A protein and the small-molecule ligand that binds it are described below.
Small molecule (SMILES): CC(=O)N[C@@H]1[C@@H](O)[C@H](O)[C@@H](CO)O[C@H]1O

Sequence of chain 1.B:
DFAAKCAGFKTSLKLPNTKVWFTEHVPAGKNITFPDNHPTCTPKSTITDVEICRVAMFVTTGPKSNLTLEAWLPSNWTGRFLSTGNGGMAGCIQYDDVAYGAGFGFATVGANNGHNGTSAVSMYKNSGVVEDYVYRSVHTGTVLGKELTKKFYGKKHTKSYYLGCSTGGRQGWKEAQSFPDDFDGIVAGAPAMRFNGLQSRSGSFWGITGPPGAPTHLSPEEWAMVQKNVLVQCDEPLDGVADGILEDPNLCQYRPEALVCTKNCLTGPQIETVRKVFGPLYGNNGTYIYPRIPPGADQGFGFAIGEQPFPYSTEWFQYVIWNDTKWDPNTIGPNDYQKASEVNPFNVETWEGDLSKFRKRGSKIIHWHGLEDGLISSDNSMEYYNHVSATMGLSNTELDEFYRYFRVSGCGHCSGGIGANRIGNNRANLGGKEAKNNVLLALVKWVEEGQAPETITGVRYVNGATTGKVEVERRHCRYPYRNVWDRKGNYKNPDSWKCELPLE

Binding-site contacts:
Ligand atom C7 contacts residue PHE58 of chain 1.B at 4.3 Å (hydrophobic).
Ligand atom O6 contacts residue SER65 of chain 1.B at 4.5 Å.
Ligand atom O7 contacts residue PRO63 of chain 1.B at 4.1 Å.
Ligand atom O6 contacts residue ASN126 of chain 1.B at 3.1 Å (h-bond).
Ligand atom C1 contacts residue ASN66 of chain 1.B at 1.4 Å.
Ligand atom O6 contacts residue LYS64 of chain 1.B at 2.6 Å (salt-bridge).
Ligand atom C4 contacts residue ASN66 of chain 1.B at 4.2 Å.
Ligand atom N2 contacts residue PHE58 of chain 1.B at 3.8 Å.
Ligand atom O7 contacts residue ASN66 of chain 1.B at 4.0 Å.
Ligand atom C6 contacts residue VAL129 of chain 1.B at 4.3 Å (hydrophobic).
Ligand atom C1 contacts residue SER65 of chain 1.B at 4.4 Å.
Ligand atom O6 contacts residue VAL129 of chain 1.B at 4.2 Å.
Ligand atom C2 contacts residue ASN66 of chain 1.B at 2.4 Å.
Ligand atom O5 contacts residue ASN66 of chain 1.B at 2.4 Å (h-bond).
Ligand atom O5 contacts residue LYS64 of chain 1.B at 3.5 Å (salt-bridge).
Ligand atom C3 contacts residue ASN66 of chain 1.B at 3.9 Å.
Ligand atom C5 contacts residue ASN66 of chain 1.B at 3.6 Å.
Ligand atom C1 contacts residue PHE58 of chain 1.B at 4.3 Å (hydrophobic).
Ligand atom C5 contacts residue LYS64 of chain 1.B at 4.1 Å.
Ligand atom C8 contacts residue PHE58 of chain 1.B at 4.1 Å (hydrophobic).
Ligand atom C7 contacts residue ASN66 of chain 1.B at 3.7 Å.
Ligand atom N2 contacts residue ASN66 of chain 1.B at 2.9 Å (h-bond).
Ligand atom O5 contacts residue SER65 of chain 1.B at 4.0 Å.
Ligand atom C6 contacts residue LYS64 of chain 1.B at 3.6 Å.
Ligand atom C6 contacts residue ASN126 of chain 1.B at 4.3 Å.